Sequence of chain 1.C:
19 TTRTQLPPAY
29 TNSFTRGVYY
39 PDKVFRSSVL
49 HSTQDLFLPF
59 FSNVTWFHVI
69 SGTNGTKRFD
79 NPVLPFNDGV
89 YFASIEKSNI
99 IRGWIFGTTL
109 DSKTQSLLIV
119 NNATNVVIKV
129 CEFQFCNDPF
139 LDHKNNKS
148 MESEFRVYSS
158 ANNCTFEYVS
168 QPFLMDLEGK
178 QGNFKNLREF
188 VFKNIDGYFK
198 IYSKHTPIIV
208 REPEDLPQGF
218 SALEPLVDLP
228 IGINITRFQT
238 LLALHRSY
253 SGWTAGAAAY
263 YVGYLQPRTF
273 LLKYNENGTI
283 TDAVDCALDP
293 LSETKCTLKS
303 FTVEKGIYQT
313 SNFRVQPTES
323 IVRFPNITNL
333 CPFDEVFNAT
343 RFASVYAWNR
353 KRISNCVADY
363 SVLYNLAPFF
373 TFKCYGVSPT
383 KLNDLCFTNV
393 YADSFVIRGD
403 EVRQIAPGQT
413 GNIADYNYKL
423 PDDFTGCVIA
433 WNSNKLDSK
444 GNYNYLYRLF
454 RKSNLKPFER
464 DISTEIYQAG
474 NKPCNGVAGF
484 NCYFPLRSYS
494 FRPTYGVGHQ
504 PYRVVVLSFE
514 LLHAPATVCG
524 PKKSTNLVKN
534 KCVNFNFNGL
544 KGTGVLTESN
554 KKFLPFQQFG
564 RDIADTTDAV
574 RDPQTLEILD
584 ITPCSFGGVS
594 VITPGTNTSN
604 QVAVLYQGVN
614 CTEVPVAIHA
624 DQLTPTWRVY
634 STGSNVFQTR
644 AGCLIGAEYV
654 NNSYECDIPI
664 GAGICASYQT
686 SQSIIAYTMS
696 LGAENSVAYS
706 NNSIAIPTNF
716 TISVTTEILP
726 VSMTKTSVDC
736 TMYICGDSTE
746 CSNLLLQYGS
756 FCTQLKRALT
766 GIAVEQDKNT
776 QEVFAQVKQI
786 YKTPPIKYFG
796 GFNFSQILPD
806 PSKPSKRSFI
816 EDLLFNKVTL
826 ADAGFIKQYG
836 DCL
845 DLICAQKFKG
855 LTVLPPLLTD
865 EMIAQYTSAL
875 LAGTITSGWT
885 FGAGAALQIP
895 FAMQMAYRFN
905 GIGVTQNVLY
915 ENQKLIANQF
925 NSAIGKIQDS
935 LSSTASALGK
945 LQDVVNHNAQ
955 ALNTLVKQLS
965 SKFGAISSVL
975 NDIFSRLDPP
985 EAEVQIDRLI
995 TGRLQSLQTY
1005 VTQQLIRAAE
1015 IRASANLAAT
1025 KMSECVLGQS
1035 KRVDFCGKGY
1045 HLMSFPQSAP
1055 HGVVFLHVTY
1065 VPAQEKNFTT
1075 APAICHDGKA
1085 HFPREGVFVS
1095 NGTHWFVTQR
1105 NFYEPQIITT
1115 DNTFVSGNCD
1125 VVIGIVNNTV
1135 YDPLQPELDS

This protein binds this small molecule.
Small molecule (SMILES): CC(=O)N[C@@H]1[C@@H](O)[C@H](O)[C@@H](CO)O[C@H]1O

Binding-site contacts:
Ligand atom C8 contacts residue ASN61 of chain 1.C at 4.4 Å.
Ligand atom C6 contacts residue ASN61 of chain 1.C at 4.4 Å.
Ligand atom C1 contacts residue ASN61 of chain 1.C at 1.4 Å.
Ligand atom O7 contacts residue TYR28 of chain 1.C at 3.6 Å.
Ligand atom O5 contacts residue ASN61 of chain 1.C at 2.4 Å (h-bond).
Ligand atom C1 contacts residue TYR28 of chain 1.C at 4.3 Å (hydrophobic).
Ligand atom C2 contacts residue TYR28 of chain 1.C at 4.1 Å (hydrophobic).
Ligand atom C7 contacts residue ASN61 of chain 1.C at 3.3 Å.
Ligand atom N2 contacts residue ASN61 of chain 1.C at 2.9 Å (h-bond).
Ligand atom O6 contacts residue TYR28 of chain 1.C at 3.8 Å.
Ligand atom C3 contacts residue ASN61 of chain 1.C at 3.8 Å.
Ligand atom C4 contacts residue ASN61 of chain 1.C at 4.2 Å.
Ligand atom C5 contacts residue ASN61 of chain 1.C at 3.7 Å.
Ligand atom C2 contacts residue ASN61 of chain 1.C at 2.4 Å.
Ligand atom O5 contacts residue TYR28 of chain 1.C at 3.8 Å.
Ligand atom O7 contacts residue ASN61 of chain 1.C at 3.3 Å (h-bond).